Sequence of chain 2.A:
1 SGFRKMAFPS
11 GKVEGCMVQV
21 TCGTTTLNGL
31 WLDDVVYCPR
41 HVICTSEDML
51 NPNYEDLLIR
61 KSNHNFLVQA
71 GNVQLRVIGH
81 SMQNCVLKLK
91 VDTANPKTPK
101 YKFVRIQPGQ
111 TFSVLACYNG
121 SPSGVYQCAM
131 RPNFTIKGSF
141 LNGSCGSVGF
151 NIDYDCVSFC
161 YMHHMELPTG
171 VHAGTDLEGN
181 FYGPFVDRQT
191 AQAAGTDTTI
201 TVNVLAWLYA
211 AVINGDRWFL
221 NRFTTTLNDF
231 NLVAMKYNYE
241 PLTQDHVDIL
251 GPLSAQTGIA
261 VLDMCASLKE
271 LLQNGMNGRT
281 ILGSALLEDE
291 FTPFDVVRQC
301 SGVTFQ

Binding-site contacts:
Ligand atom C7 contacts residue THR25 of chain 1.A at 3.1 Å.
Ligand atom O44 contacts residue GLU166 of chain 1.A at 2.1 Å.
Ligand atom C24 contacts residue GLU166 of chain 1.A at 2.7 Å.
Ligand atom N26 contacts residue MET165 of chain 1.A at 3.1 Å.
Ligand atom D70 contacts residue HIS164 of chain 1.A at 2.2 Å.
Ligand atom S11 contacts residue LEU27 of chain 1.A at 3.1 Å.
Ligand atom O25 contacts residue HIS163 of chain 1.A at 1.7 Å.
Ligand atom S11 contacts residue HIS41 of chain 1.A at 2.4 Å.
Ligand atom C21 contacts residue ASN142 of chain 1.A at 3.0 Å.
Ligand atom O44 contacts residue MET165 of chain 1.A at 2.8 Å.
Ligand atom C7 contacts residue MET49 of chain 1.A at 3.0 Å (hydrophobic).
Ligand atom D82 contacts residue GLU166 of chain 1.A at 2.0 Å.
Ligand atom D70 contacts residue MET165 of chain 1.A at 2.3 Å.
Ligand atom O25 contacts residue HIS172 of chain 1.A at 2.7 Å.
Ligand atom C46 contacts residue MET49 of chain 1.A at 3.0 Å (hydrophobic).
Ligand atom O43 contacts residue GLN189 of chain 1.A at 2.2 Å.
Ligand atom D83 contacts residue GLU166 of chain 1.A at 2.3 Å.
Ligand atom C9 contacts residue HIS41 of chain 1.A at 2.9 Å.
Ligand atom C10 contacts residue HIS41 of chain 1.A at 2.9 Å.
Ligand atom C41 contacts residue PRO168 of chain 1.A at 2.9 Å (hydrophobic).
Ligand atom O1 contacts residue CYS145 of chain 1.A at 1.9 Å.
Ligand atom C24 contacts residue HIS163 of chain 1.A at 2.8 Å.
Ligand atom C33 contacts residue GLU166 of chain 1.A at 2.9 Å.
Ligand atom N36 contacts residue GLU166 of chain 1.A at 3.0 Å (salt-bridge).
Ligand atom D83 contacts residue LEU167 of chain 1.A at 2.8 Å.
Ligand atom C18 contacts residue CYS145 of chain 1.A at 2.9 Å (hydrophobic).
Ligand atom D69 contacts residue PHE140 of chain 1.A at 2.8 Å.
Ligand atom D69 contacts residue HIS172 of chain 1.A at 3.0 Å.
Ligand atom C2 contacts residue CYS145 of chain 1.A at 1.9 Å (hydrophobic).
Ligand atom D69 contacts residue SER1 of chain 2.A at 2.9 Å.
Ligand atom C41 contacts residue GLN192 of chain 1.A at 2.9 Å.
Ligand atom O25 contacts residue GLU166 of chain 1.A at 2.5 Å.
Ligand atom C42 contacts residue GLN192 of chain 1.A at 2.8 Å.
Ligand atom D70 contacts residue CYS145 of chain 1.A at 3.0 Å.
Ligand atom N23 contacts residue GLU166 of chain 1.A at 2.7 Å.
Ligand atom D69 contacts residue GLU166 of chain 1.A at 2.1 Å.
Ligand atom O1 contacts residue GLY143 of chain 1.A at 2.8 Å.
Ligand atom N26 contacts residue HIS164 of chain 1.A at 3.1 Å (h-bond).
Ligand atom C3 contacts residue CYS145 of chain 1.A at 2.8 Å (hydrophobic).
Ligand atom C8 contacts residue THR25 of chain 1.A at 2.8 Å.

A protein and the small-molecule ligand that binds it are described below.
Small molecule (SMILES): CC(C)(C)NC(=O)N[C@H](C(=O)N1C[C@H]2[C@@H]([C@H]1C(=O)N[C@@H](C[C@@H]1CCNC1=O)[C@H](O)c1nc3ccccc3s1)C2(C)C)C(C)(C)C

Sequence of chain 1.A:
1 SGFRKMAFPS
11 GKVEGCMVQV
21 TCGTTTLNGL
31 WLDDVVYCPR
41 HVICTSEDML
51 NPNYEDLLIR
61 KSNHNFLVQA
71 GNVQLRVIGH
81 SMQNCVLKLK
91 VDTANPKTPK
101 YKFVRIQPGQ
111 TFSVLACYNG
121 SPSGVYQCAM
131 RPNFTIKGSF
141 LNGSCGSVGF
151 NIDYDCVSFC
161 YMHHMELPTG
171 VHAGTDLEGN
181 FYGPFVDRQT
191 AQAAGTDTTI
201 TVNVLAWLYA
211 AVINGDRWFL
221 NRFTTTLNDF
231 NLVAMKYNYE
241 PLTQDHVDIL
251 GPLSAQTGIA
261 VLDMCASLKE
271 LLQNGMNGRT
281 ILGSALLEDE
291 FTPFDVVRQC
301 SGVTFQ